Sequence of chain 1.F:
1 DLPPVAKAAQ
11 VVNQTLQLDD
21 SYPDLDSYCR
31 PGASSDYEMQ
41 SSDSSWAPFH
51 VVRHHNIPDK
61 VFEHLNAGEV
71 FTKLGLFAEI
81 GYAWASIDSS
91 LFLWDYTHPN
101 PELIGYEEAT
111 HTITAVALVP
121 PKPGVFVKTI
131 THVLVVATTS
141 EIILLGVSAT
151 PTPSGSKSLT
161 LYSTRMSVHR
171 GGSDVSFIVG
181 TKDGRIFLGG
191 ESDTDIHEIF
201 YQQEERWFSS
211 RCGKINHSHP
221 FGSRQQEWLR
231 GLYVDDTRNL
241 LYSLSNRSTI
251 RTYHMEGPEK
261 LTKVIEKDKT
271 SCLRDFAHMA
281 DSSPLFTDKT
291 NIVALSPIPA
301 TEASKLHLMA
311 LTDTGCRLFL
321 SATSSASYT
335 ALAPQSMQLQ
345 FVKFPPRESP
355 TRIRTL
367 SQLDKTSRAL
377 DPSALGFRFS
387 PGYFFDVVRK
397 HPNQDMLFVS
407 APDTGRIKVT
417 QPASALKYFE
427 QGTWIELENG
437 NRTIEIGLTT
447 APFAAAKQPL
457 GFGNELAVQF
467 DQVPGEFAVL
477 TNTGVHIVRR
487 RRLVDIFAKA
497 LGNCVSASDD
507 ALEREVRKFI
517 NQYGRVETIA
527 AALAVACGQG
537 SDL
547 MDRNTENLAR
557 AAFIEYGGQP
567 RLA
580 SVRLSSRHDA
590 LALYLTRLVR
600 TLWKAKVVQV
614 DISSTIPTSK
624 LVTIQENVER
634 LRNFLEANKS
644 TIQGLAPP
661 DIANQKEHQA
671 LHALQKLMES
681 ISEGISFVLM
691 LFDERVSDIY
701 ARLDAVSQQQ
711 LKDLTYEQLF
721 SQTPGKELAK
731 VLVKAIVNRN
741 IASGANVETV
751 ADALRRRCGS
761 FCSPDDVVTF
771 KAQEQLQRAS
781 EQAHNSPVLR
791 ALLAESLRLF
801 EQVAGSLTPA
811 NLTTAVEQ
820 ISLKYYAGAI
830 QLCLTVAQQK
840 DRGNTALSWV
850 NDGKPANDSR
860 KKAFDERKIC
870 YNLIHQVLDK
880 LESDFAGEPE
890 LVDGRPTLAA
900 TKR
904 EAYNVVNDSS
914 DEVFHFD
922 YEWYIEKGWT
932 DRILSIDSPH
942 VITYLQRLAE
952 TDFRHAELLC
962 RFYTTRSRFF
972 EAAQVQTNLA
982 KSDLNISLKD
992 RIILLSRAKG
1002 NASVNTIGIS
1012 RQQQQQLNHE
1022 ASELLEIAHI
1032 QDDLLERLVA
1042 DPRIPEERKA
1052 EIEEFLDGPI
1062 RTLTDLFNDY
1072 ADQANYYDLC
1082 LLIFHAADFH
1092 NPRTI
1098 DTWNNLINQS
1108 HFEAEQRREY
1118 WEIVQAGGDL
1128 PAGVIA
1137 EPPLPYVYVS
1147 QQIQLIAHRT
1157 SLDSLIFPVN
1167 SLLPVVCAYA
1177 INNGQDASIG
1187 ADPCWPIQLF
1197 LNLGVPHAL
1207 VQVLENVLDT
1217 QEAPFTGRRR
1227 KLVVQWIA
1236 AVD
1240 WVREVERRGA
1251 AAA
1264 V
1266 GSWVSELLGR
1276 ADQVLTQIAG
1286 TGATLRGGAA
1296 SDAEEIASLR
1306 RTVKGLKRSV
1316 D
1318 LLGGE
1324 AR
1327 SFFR

The small molecule below binds the protein below.
Small molecule (SMILES): CC[C@H](C)[C@H](NC(=O)[C@@H](NC(=O)[C@H](CC(C)C)NC(=O)[C@@H](N)CCCCN)C(C)C)C(=O)N[C@@H](CC(N)=O)C(=O)N[C@@H](CCCCN)C(=O)N[C@@H](CC(=O)O)C(=O)N[C@@H](CCSC)C(=O)N[C@@H](CCCN=C(N)N)C(=O)N[C@H](C(=O)N[C@@H](CC(=O)O)C(=O)N[C@@H](CC(C)C)C(=O)N[C@@H](Cc1ccccc1)C(=O)N[C@@H](CO)C(=O)N1CCC[C@H]1C(=O)N1CCC[C@H]1C(=O)N[C@H](C=O)CC(N)=O)[C@@H](C)O

Binding-site contacts:
Ligand atom NH2 contacts residue ASP1073 of chain 1.F at 3.0 Å (salt-bridge).
Ligand atom NH1 contacts residue GLN1074 of chain 1.F at 3.8 Å.
Ligand atom C contacts residue THR1065 of chain 1.F at 2.9 Å.
Ligand atom CD2 contacts residue GLN1074 of chain 1.F at 3.2 Å.
Ligand atom CZ contacts residue ASP1073 of chain 1.F at 3.6 Å.
Ligand atom N contacts residue THR1065 of chain 1.F at 2.3 Å (h-bond).
Ligand atom CG2 contacts residue ASN1069 of chain 1.F at 3.3 Å.
Ligand atom CB contacts residue GLN1074 of chain 1.F at 3.3 Å.
Ligand atom N contacts residue THR1065 of chain 1.F at 3.8 Å.
Ligand atom O contacts residue ARG1049 of chain 1.F at 3.0 Å.
Ligand atom NE contacts residue GLN1074 of chain 1.F at 3.6 Å (h-bond).
Ligand atom O contacts residue THR1065 of chain 1.F at 2.7 Å.
Ligand atom CA contacts residue THR1065 of chain 1.F at 2.7 Å.
Ligand atom CD contacts residue ASN1069 of chain 1.F at 3.7 Å.
Ligand atom CZ contacts residue GLN1074 of chain 1.F at 3.4 Å.
Ligand atom CD1 contacts residue LEU1064 of chain 1.F at 3.4 Å (hydrophobic).
Ligand atom O contacts residue ASN1069 of chain 1.F at 3.0 Å (h-bond).
Ligand atom O contacts residue THR1065 of chain 1.F at 3.5 Å (h-bond).
Ligand atom C contacts residue THR1065 of chain 1.F at 3.7 Å.
Ligand atom CD1 contacts residue ILE1053 of chain 1.F at 3.6 Å (hydrophobic).
Ligand atom C contacts residue ASN1069 of chain 1.F at 3.8 Å.
Ligand atom NH1 contacts residue ASP1073 of chain 1.F at 3.4 Å (salt-bridge).
Ligand atom NH1 contacts residue ASN1069 of chain 1.F at 2.6 Å (h-bond).
Ligand atom N contacts residue ASN1069 of chain 1.F at 3.0 Å (h-bond).
Ligand atom CB contacts residue GLN1074 of chain 1.F at 3.7 Å.
Ligand atom C contacts residue ASN1069 of chain 1.F at 3.7 Å.
Ligand atom NZ contacts residue ASP1073 of chain 1.F at 3.3 Å (salt-bridge).
Ligand atom CG2 contacts residue PHE1068 of chain 1.F at 3.6 Å (hydrophobic).
Ligand atom CG contacts residue GLN1074 of chain 1.F at 3.5 Å.
Ligand atom CD contacts residue GLN1074 of chain 1.F at 2.8 Å.
Ligand atom CD1 contacts residue THR1065 of chain 1.F at 2.6 Å.
Ligand atom CD1 contacts residue PHE1068 of chain 1.F at 3.5 Å (hydrophobic).
Ligand atom CD1 contacts residue ARG1049 of chain 1.F at 3.0 Å.
Ligand atom CG1 contacts residue PHE1068 of chain 1.F at 3.6 Å (hydrophobic).
Ligand atom CD2 contacts residue ALA1075 of chain 1.F at 3.6 Å (hydrophobic).
Ligand atom CG contacts residue THR1065 of chain 1.F at 3.6 Å.
Ligand atom CE2 contacts residue GLN1074 of chain 1.F at 3.3 Å.
Ligand atom CA contacts residue THR1065 of chain 1.F at 3.4 Å.
Ligand atom CB contacts residue THR1065 of chain 1.F at 3.6 Å.
Ligand atom CA contacts residue ASN1069 of chain 1.F at 3.4 Å.